Sequence of chain 1.A:
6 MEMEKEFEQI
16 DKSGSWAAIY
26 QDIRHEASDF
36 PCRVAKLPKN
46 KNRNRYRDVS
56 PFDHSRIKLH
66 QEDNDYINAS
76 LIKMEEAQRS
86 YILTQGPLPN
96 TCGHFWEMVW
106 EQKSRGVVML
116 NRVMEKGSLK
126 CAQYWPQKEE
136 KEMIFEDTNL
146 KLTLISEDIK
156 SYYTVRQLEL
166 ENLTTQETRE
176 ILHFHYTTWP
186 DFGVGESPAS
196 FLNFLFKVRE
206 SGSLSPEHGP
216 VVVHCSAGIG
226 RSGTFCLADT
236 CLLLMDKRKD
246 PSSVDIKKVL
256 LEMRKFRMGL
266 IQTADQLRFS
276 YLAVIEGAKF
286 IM

A protein and the small-molecule ligand that binds it are described below.
Small molecule (SMILES): O=C(O)C(=O)Nc1sc2c(c1C(=O)O)CCNC2

Binding-site contacts:
Ligand atom C5 contacts residue TYR51 of chain 1.A at 3.6 Å (hydrophobic).
Ligand atom C6 contacts residue ASP53 of chain 1.A at 3.5 Å.
Ligand atom C21 contacts residue SER221 of chain 1.A at 3.9 Å.
Ligand atom O23 contacts residue SER221 of chain 1.A at 3.0 Å (h-bond).
Ligand atom O18 contacts residue LYS125 of chain 1.A at 2.9 Å (salt-bridge).
Ligand atom O17 contacts residue SER221 of chain 1.A at 3.4 Å.
Ligand atom O23 contacts residue CYS220 of chain 1.A at 3.3 Å.
Ligand atom O24 contacts residue ILE224 of chain 1.A at 3.5 Å.
Ligand atom C16 contacts residue LYS125 of chain 1.A at 3.4 Å.
Ligand atom C3 contacts residue GLN267 of chain 1.A at 3.8 Å.
Ligand atom O24 contacts residue GLY225 of chain 1.A at 2.9 Å (h-bond).
Ligand atom C15 contacts residue ALA222 of chain 1.A at 4.1 Å (hydrophobic).
Ligand atom C14 contacts residue ALA222 of chain 1.A at 3.5 Å (hydrophobic).
Ligand atom O24 contacts residue ALA222 of chain 1.A at 3.5 Å.
Ligand atom S13 contacts residue ALA222 of chain 1.A at 3.4 Å.
Ligand atom C21 contacts residue ARG226 of chain 1.A at 3.8 Å.
Ligand atom O22 contacts residue ARG226 of chain 1.A at 2.9 Å (salt-bridge).
Ligand atom O22 contacts residue CYS220 of chain 1.A at 3.5 Å (h-bond).
Ligand atom C15 contacts residue TYR51 of chain 1.A at 3.9 Å (hydrophobic).
Ligand atom C20 contacts residue ALA222 of chain 1.A at 3.8 Å (hydrophobic).
Ligand atom C3 contacts residue ALA222 of chain 1.A at 4.1 Å (hydrophobic).
Ligand atom C20 contacts residue CYS220 of chain 1.A at 3.9 Å (hydrophobic).
Ligand atom O17 contacts residue TYR51 of chain 1.A at 3.1 Å (h-bond).
Ligand atom S13 contacts residue GLN267 of chain 1.A at 3.7 Å.
Ligand atom C20 contacts residue GLY225 of chain 1.A at 3.9 Å.
Ligand atom O23 contacts residue ARG226 of chain 1.A at 3.1 Å (salt-bridge).
Ligand atom S13 contacts residue ILE224 of chain 1.A at 4.0 Å.
Ligand atom C21 contacts residue CYS220 of chain 1.A at 3.3 Å (hydrophobic).
Ligand atom C2 contacts residue VAL54 of chain 1.A at 3.7 Å (hydrophobic).
Ligand atom C16 contacts residue TYR51 of chain 1.A at 3.1 Å (hydrophobic).
Ligand atom O24 contacts residue CYS220 of chain 1.A at 3.7 Å.
Ligand atom N1 contacts residue VAL54 of chain 1.A at 4.0 Å.
Ligand atom N19 contacts residue ALA222 of chain 1.A at 3.8 Å.
Ligand atom O23 contacts residue ALA222 of chain 1.A at 4.0 Å.
Ligand atom O18 contacts residue TYR51 of chain 1.A at 3.1 Å (h-bond).
Ligand atom O22 contacts residue GLY225 of chain 1.A at 3.6 Å.
Ligand atom C2 contacts residue GLN267 of chain 1.A at 3.6 Å.
Ligand atom N1 contacts residue ASP53 of chain 1.A at 2.5 Å (salt-bridge).
Ligand atom O17 contacts residue LYS125 of chain 1.A at 3.1 Å (salt-bridge).
Ligand atom C2 contacts residue ASP53 of chain 1.A at 3.3 Å.